A small-molecule ligand and the protein it binds are described below.
Small molecule (SMILES): CC(=O)N[C@@H]1[C@@H](O)[C@H](O)[C@@H](CO)O[C@H]1O

Sequence of chain 1.D:
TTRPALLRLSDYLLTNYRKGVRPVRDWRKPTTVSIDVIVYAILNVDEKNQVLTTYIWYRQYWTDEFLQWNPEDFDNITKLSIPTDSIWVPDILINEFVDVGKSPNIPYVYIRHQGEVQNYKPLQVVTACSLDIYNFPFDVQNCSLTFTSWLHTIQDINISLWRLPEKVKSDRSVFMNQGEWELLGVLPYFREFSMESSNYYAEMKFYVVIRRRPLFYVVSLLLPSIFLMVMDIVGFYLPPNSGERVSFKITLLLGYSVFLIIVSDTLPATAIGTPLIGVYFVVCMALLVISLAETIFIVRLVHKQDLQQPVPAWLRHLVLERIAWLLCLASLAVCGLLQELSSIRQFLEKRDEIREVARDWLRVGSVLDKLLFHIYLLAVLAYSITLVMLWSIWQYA

Binding-site contacts:
Ligand atom C4 contacts residue LEU292 of chain 1.D at 4.3 Å (hydrophobic).
Ligand atom C8 contacts residue VAL245 of chain 1.D at 4.4 Å (hydrophobic).
Ligand atom C5 contacts residue LEU292 of chain 1.D at 4.4 Å (hydrophobic).
Ligand atom C4 contacts residue ASN247 of chain 1.D at 4.2 Å.
Ligand atom C3 contacts residue ASN247 of chain 1.D at 3.8 Å.
Ligand atom N2 contacts residue ASN247 of chain 1.D at 2.9 Å (h-bond).
Ligand atom C8 contacts residue VAL314 of chain 1.D at 3.6 Å (hydrophobic).
Ligand atom C1 contacts residue ASN247 of chain 1.D at 1.4 Å.
Ligand atom C5 contacts residue TYR312 of chain 1.D at 4.1 Å (hydrophobic).
Ligand atom O7 contacts residue ASN247 of chain 1.D at 3.3 Å (h-bond).
Ligand atom C8 contacts residue ASN247 of chain 1.D at 4.4 Å.
Ligand atom C5 contacts residue ASN247 of chain 1.D at 3.6 Å.
Ligand atom O4 contacts residue LEU292 of chain 1.D at 4.2 Å.
Ligand atom C3 contacts residue LEU292 of chain 1.D at 3.7 Å (hydrophobic).
Ligand atom O5 contacts residue TYR312 of chain 1.D at 4.2 Å.
Ligand atom C2 contacts residue LEU292 of chain 1.D at 4.5 Å (hydrophobic).
Ligand atom N2 contacts residue VAL314 of chain 1.D at 4.1 Å.
Ligand atom O5 contacts residue ASN247 of chain 1.D at 2.4 Å (h-bond).
Ligand atom O3 contacts residue LEU292 of chain 1.D at 4.4 Å.
Ligand atom C2 contacts residue ASN247 of chain 1.D at 2.5 Å.
Ligand atom C7 contacts residue VAL314 of chain 1.D at 4.5 Å (hydrophobic).
Ligand atom C7 contacts residue ASN247 of chain 1.D at 3.3 Å.
Ligand atom C6 contacts residue TYR312 of chain 1.D at 3.8 Å (hydrophobic).